Sequence of chain 1.B:
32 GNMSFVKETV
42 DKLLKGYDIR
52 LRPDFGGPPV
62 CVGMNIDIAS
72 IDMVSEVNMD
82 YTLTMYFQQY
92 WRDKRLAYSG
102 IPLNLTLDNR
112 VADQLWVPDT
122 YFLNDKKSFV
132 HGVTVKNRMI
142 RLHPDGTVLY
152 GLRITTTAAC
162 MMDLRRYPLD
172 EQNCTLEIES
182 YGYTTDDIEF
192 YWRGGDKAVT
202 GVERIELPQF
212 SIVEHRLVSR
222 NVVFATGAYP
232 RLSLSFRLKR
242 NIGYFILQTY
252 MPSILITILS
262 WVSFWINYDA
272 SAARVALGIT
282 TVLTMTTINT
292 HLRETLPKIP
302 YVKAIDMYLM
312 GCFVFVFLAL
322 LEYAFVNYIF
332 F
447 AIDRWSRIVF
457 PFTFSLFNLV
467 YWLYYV

This protein binds this small molecule.
Small molecule (SMILES): CC(=O)N[C@@H]1[C@@H](O)[C@H](O)[C@@H](CO)O[C@H]1O

Binding-site contacts:
Ligand atom C1 contacts residue ASN33 of chain 1.B at 1.4 Å.
Ligand atom C5 contacts residue ASN33 of chain 1.B at 3.5 Å.
Ligand atom O5 contacts residue ASN33 of chain 1.B at 2.2 Å (h-bond).
Ligand atom O5 contacts residue PHE36 of chain 1.B at 3.8 Å.
Ligand atom O6 contacts residue GLU39 of chain 1.B at 3.6 Å.
Ligand atom O5 contacts residue SER35 of chain 1.B at 3.3 Å (h-bond).
Ligand atom C3 contacts residue ASN33 of chain 1.B at 3.8 Å.
Ligand atom N2 contacts residue ASN33 of chain 1.B at 3.0 Å (h-bond).
Ligand atom O7 contacts residue ASN33 of chain 1.B at 3.4 Å (h-bond).
Ligand atom C1 contacts residue PHE36 of chain 1.B at 4.4 Å (hydrophobic).
Ligand atom C1 contacts residue SER35 of chain 1.B at 3.4 Å.
Ligand atom C6 contacts residue SER35 of chain 1.B at 4.0 Å.
Ligand atom C6 contacts residue GLU39 of chain 1.B at 3.7 Å.
Ligand atom C5 contacts residue SER35 of chain 1.B at 3.4 Å.
Ligand atom C7 contacts residue ASN33 of chain 1.B at 3.4 Å.
Ligand atom O6 contacts residue PHE36 of chain 1.B at 4.5 Å.
Ligand atom C4 contacts residue ASN33 of chain 1.B at 4.2 Å.
Ligand atom C2 contacts residue ASN33 of chain 1.B at 2.5 Å.